Sequence of chain 1.AA:
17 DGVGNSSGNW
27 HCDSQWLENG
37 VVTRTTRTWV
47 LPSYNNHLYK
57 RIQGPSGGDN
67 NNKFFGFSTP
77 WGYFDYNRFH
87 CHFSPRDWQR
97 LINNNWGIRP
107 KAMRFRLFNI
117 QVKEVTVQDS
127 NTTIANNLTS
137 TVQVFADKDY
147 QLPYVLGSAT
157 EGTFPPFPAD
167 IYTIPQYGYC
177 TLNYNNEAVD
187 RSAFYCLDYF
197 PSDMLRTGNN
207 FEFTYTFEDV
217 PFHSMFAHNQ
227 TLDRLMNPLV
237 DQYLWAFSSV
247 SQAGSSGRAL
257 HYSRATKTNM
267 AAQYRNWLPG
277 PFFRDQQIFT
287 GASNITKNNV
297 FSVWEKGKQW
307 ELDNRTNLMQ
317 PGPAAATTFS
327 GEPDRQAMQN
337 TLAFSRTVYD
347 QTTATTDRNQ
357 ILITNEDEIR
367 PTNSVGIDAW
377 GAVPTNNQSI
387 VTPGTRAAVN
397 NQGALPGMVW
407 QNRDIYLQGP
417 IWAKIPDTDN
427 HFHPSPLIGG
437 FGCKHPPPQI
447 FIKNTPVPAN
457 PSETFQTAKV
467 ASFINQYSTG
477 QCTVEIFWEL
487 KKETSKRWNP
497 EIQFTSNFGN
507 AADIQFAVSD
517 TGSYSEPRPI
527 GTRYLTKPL

Binding-site contacts:
Ligand atom N6 contacts residue SER431 of chain 1.K at 3.3 Å.
Ligand atom C6 contacts residue SER431 of chain 1.K at 3.8 Å.
Ligand atom N3 contacts residue PRO430 of chain 1.K at 4.1 Å.
Ligand atom N7 contacts residue ASN426 of chain 1.AA at 3.5 Å (h-bond).
Ligand atom O2P contacts residue ASP425 of chain 1.AA at 3.2 Å (salt-bridge).
Ligand atom C8 contacts residue ASN426 of chain 1.AA at 3.0 Å.
Ligand atom C2 contacts residue PRO430 of chain 1.K at 3.8 Å (hydrophobic).
Ligand atom C4' contacts residue HIS429 of chain 1.K at 3.9 Å.
Ligand atom C2' contacts residue HIS429 of chain 1.K at 3.7 Å.
Ligand atom N3 contacts residue PRO217 of chain 1.K at 3.9 Å.
Ligand atom N7 contacts residue ASN408 of chain 1.K at 3.5 Å (h-bond).
Ligand atom C8 contacts residue ASP425 of chain 1.AA at 4.1 Å.
Ligand atom N1 contacts residue PRO217 of chain 1.K at 4.1 Å.
Ligand atom C5 contacts residue SER431 of chain 1.K at 4.0 Å.
Ligand atom O5' contacts residue HIS429 of chain 1.K at 4.2 Å.
Ligand atom C2 contacts residue GLY438 of chain 1.K at 3.9 Å.
Ligand atom O2P contacts residue ASN426 of chain 1.AA at 3.3 Å.
Ligand atom P contacts residue ASP425 of chain 1.AA at 3.7 Å.
Ligand atom C6 contacts residue PRO217 of chain 1.K at 4.0 Å (hydrophobic).
Ligand atom C5' contacts residue HIS427 of chain 1.AA at 4.0 Å.
Ligand atom O4' contacts residue ASN426 of chain 1.AA at 4.0 Å.
Ligand atom N6 contacts residue GLY438 of chain 1.K at 4.2 Å.
Ligand atom N6 contacts residue PRO432 of chain 1.K at 4.0 Å.
Ligand atom O2P contacts residue HIS427 of chain 1.AA at 3.1 Å.
Ligand atom C3' contacts residue HIS429 of chain 1.K at 3.7 Å.
Ligand atom N6 contacts residue ASN408 of chain 1.K at 3.9 Å.
Ligand atom C6 contacts residue PRO430 of chain 1.K at 3.7 Å (hydrophobic).
Ligand atom N6 contacts residue GLY436 of chain 1.K at 3.8 Å.
Ligand atom N7 contacts residue SER431 of chain 1.K at 3.8 Å.
Ligand atom N1 contacts residue GLY438 of chain 1.K at 3.7 Å.
Ligand atom O4' contacts residue HIS429 of chain 1.K at 4.0 Å.
Ligand atom N9 contacts residue PRO217 of chain 1.K at 4.2 Å.
Ligand atom N9 contacts residue ASN426 of chain 1.AA at 4.1 Å.
Ligand atom N6 contacts residue PRO430 of chain 1.K at 4.1 Å.
Ligand atom C5 contacts residue PRO217 of chain 1.K at 3.8 Å (hydrophobic).
Ligand atom C2' contacts residue PRO430 of chain 1.K at 3.5 Å (hydrophobic).
Ligand atom C2 contacts residue PRO217 of chain 1.K at 3.8 Å (hydrophobic).
Ligand atom N1 contacts residue PRO430 of chain 1.K at 3.5 Å (h-bond).
Ligand atom C5' contacts residue HIS429 of chain 1.K at 3.1 Å.
Ligand atom C4 contacts residue PRO217 of chain 1.K at 3.8 Å (hydrophobic).

This protein binds this small molecule.
Small molecule (SMILES): Nc1ncnc2c1ncn2[C@H]1C[C@H](O)[C@@H](COP(=O)(O)O)O1

Sequence of chain 1.K:
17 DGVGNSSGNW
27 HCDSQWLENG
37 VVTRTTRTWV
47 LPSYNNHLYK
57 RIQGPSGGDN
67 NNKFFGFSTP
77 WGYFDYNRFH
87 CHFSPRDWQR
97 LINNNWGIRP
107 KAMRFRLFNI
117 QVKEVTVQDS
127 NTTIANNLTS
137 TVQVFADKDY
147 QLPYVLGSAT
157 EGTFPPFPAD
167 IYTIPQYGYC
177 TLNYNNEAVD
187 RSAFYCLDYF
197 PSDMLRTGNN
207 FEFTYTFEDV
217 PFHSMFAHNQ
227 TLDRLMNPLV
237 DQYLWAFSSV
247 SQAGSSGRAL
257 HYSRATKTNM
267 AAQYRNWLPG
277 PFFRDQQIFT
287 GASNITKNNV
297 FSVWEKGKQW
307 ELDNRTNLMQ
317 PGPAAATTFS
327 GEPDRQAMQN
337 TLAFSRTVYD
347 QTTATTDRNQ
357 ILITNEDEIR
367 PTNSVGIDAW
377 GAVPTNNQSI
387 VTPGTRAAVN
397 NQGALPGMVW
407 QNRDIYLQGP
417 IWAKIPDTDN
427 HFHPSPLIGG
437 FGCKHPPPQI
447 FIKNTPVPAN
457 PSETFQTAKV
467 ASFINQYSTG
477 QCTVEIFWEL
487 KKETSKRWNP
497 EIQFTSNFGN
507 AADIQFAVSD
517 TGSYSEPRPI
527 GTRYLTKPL